A small-molecule ligand and the protein it binds are described below.
Small molecule (SMILES): N[C@H](CCC(=O)N[C@H](C=O)CCC(=O)N[C@H](C=O)CCC(=O)N[C@@H](CCC(=O)O)C(=O)O)C(=O)O

Binding-site contacts:
Ligand atom N contacts residue CYS18 of chain 1.C at 3.5 Å (h-bond).
Ligand atom CD contacts residue CYS18 of chain 1.C at 4.2 Å (hydrophobic).
Ligand atom OXT contacts residue CYS48 of chain 1.C at 3.8 Å.
Ligand atom C contacts residue LEU103 of chain 1.C at 4.2 Å (hydrophobic).
Ligand atom CB contacts residue ARG20 of chain 1.C at 4.2 Å.
Ligand atom O contacts residue CYS18 of chain 1.C at 3.4 Å.
Ligand atom O contacts residue LEU103 of chain 1.C at 4.2 Å.
Ligand atom N contacts residue ARG17 of chain 1.C at 3.5 Å (salt-bridge).
Ligand atom C contacts residue CYS48 of chain 1.C at 4.0 Å (hydrophobic).
Ligand atom CG contacts residue ARG20 of chain 1.C at 3.6 Å.
Ligand atom CD contacts residue MET19 of chain 1.C at 4.3 Å (hydrophobic).
Ligand atom C contacts residue ARG17 of chain 1.C at 4.0 Å.
Ligand atom CG contacts residue ARG17 of chain 1.C at 4.4 Å.
Ligand atom OE1 contacts residue LEU103 of chain 1.C at 4.2 Å.
Ligand atom N contacts residue LEU103 of chain 1.C at 3.0 Å (h-bond).
Ligand atom C contacts residue ARG20 of chain 1.C at 3.8 Å.
Ligand atom CA contacts residue ARG17 of chain 1.C at 3.5 Å.
Ligand atom O contacts residue CYS48 of chain 1.C at 3.7 Å.
Ligand atom CG contacts residue SER104 of chain 1.C at 4.4 Å.
Ligand atom CD contacts residue ARG17 of chain 1.C at 3.2 Å.
Ligand atom N contacts residue ARG20 of chain 1.C at 4.3 Å.
Ligand atom O contacts residue CYS107 of chain 1.C at 3.2 Å (h-bond).
Ligand atom CA contacts residue CYS18 of chain 1.C at 4.2 Å (hydrophobic).
Ligand atom OE1 contacts residue ARG17 of chain 1.C at 2.8 Å (salt-bridge).
Ligand atom C contacts residue CYS18 of chain 1.C at 4.2 Å (hydrophobic).
Ligand atom CB contacts residue LEU103 of chain 1.C at 4.0 Å (hydrophobic).
Ligand atom CG contacts residue ARG17 of chain 1.C at 4.0 Å.
Ligand atom C contacts residue CYS107 of chain 1.C at 4.2 Å (hydrophobic).
Ligand atom CB contacts residue CYS18 of chain 1.C at 4.1 Å (hydrophobic).
Ligand atom CA contacts residue ARG20 of chain 1.C at 4.1 Å.
Ligand atom O contacts residue HIS106 of chain 1.C at 4.0 Å.
Ligand atom OE2 contacts residue ARG20 of chain 1.C at 3.4 Å (salt-bridge).
Ligand atom CG contacts residue MET19 of chain 1.C at 4.3 Å (hydrophobic).
Ligand atom CA contacts residue LEU103 of chain 1.C at 4.0 Å (hydrophobic).
Ligand atom OE1 contacts residue MET19 of chain 1.C at 3.6 Å.
Ligand atom OE1 contacts residue ARG20 of chain 1.C at 3.0 Å (salt-bridge).
Ligand atom CG contacts residue LEU103 of chain 1.C at 3.5 Å (hydrophobic).
Ligand atom CG contacts residue CYS18 of chain 1.C at 4.2 Å (hydrophobic).
Ligand atom CD contacts residue LEU103 of chain 1.C at 3.8 Å (hydrophobic).
Ligand atom CD contacts residue ARG20 of chain 1.C at 3.8 Å.

Sequence of chain 1.C:
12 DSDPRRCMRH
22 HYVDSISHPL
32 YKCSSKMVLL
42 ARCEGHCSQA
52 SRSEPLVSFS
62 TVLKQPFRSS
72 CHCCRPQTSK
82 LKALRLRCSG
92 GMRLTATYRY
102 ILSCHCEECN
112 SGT